Sequence of chain 1.C:
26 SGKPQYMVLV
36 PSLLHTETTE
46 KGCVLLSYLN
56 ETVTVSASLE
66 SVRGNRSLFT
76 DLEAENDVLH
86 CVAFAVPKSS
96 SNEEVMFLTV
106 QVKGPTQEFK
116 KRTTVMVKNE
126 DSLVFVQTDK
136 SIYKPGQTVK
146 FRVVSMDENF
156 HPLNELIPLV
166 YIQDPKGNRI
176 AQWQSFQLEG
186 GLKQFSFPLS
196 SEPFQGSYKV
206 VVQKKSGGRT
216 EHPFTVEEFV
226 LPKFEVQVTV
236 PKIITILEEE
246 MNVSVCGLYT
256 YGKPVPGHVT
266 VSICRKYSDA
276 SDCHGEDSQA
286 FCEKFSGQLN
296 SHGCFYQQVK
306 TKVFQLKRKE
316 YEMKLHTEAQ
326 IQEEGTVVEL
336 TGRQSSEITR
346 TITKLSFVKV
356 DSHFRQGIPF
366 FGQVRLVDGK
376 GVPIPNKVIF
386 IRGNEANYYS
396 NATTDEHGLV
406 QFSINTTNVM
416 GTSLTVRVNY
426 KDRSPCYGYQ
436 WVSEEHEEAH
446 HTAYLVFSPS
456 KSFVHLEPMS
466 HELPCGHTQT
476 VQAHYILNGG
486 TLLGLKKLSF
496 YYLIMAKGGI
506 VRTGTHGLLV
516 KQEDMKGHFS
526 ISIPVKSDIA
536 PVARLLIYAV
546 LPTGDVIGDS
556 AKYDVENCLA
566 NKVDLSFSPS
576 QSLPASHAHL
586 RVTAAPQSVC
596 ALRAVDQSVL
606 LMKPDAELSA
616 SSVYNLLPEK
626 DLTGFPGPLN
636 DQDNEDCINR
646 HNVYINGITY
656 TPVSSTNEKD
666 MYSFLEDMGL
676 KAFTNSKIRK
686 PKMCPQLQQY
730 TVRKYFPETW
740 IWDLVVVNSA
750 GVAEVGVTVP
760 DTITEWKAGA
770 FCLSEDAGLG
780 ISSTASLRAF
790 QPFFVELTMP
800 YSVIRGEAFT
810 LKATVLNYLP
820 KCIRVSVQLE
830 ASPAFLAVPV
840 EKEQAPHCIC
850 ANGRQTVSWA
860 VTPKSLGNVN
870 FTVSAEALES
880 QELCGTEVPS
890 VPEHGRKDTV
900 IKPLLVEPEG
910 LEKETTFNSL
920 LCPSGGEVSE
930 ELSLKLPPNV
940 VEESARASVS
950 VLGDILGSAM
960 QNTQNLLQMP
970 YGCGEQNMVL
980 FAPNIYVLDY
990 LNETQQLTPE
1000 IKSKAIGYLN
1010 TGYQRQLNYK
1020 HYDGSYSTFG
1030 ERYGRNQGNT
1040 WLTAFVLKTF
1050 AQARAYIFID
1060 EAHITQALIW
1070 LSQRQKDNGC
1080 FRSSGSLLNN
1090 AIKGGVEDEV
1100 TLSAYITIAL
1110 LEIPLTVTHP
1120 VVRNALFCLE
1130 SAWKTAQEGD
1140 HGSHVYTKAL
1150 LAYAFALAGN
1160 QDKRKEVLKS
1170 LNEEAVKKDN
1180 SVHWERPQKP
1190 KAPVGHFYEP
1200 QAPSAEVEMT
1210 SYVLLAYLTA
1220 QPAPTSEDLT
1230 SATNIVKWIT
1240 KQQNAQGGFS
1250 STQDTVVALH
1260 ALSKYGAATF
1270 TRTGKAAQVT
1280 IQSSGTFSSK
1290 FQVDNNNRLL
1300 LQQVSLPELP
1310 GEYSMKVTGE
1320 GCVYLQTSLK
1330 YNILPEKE

Binding-site contacts:
Ligand atom C2 contacts residue ASN410 of chain 1.C at 2.5 Å.
Ligand atom C5 contacts residue ASN410 of chain 1.C at 3.7 Å.
Ligand atom C3 contacts residue ASN410 of chain 1.C at 3.8 Å.
Ligand atom N2 contacts residue PRO364 of chain 1.C at 4.3 Å.
Ligand atom C4 contacts residue ASN410 of chain 1.C at 4.2 Å.
Ligand atom C1 contacts residue ASN410 of chain 1.C at 1.4 Å.
Ligand atom N2 contacts residue ASN410 of chain 1.C at 2.9 Å (h-bond).
Ligand atom C7 contacts residue PRO364 of chain 1.C at 4.3 Å (hydrophobic).
Ligand atom C7 contacts residue ASN410 of chain 1.C at 3.7 Å.
Ligand atom O7 contacts residue ASN410 of chain 1.C at 3.6 Å.
Ligand atom C8 contacts residue PRO364 of chain 1.C at 4.3 Å (hydrophobic).
Ligand atom O5 contacts residue ASN410 of chain 1.C at 2.4 Å (h-bond).

A protein and the small-molecule ligand that binds it are described below.
Small molecule (SMILES): CC(=O)N[C@@H]1[C@@H](O)[C@H](O)[C@@H](CO)O[C@H]1O